The small molecule below binds the protein below.
Small molecule (SMILES): CC(=O)N[C@@H]1[C@@H](O)[C@H](O)[C@@H](CO)O[C@H]1O

Sequence of chain 2.A:
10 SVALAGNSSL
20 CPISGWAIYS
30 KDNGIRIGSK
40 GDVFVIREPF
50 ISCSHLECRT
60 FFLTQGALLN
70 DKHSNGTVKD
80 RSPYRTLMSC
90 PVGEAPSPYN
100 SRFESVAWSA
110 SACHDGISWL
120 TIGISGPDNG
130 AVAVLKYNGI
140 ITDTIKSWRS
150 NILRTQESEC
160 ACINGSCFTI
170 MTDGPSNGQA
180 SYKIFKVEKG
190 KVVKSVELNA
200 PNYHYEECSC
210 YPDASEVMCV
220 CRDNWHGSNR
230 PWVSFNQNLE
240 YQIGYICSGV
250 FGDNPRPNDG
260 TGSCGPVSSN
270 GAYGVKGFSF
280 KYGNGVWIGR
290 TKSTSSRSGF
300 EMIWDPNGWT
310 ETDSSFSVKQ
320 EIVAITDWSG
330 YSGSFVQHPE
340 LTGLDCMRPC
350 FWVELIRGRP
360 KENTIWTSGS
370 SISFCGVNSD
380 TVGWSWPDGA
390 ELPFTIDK

Binding-site contacts:
Ligand atom O3 contacts residue FUC3 of chain 2.B at 4.5 Å.
Ligand atom C5 contacts residue ASN163 of chain 2.A at 3.7 Å.
Ligand atom C3 contacts residue FUC3 of chain 2.B at 3.9 Å.
Ligand atom O5 contacts residue ASN163 of chain 2.A at 2.4 Å (h-bond).
Ligand atom C7 contacts residue FUC3 of chain 2.B at 4.3 Å.
Ligand atom C2 contacts residue ASN163 of chain 2.A at 2.5 Å.
Ligand atom C7 contacts residue ASN163 of chain 2.A at 3.5 Å.
Ligand atom C3 contacts residue ASN163 of chain 2.A at 3.9 Å.
Ligand atom C2 contacts residue FUC3 of chain 2.B at 4.0 Å.
Ligand atom C1 contacts residue ASN163 of chain 2.A at 1.5 Å.
Ligand atom C8 contacts residue FUC3 of chain 2.B at 4.3 Å.
Ligand atom N2 contacts residue FUC3 of chain 2.B at 3.3 Å (h-bond).
Ligand atom C4 contacts residue ASN163 of chain 2.A at 4.3 Å.
Ligand atom C1 contacts residue FUC3 of chain 2.B at 4.1 Å.
Ligand atom O7 contacts residue ASN163 of chain 2.A at 3.6 Å.
Ligand atom N2 contacts residue ASN163 of chain 2.A at 3.0 Å (h-bond).